Binding-site contacts:
Ligand atom CG2 contacts residue HIS142 of chain 1.A at 4.1 Å.
Ligand atom N contacts residue LYS1 of chain 1.C at 2.6 Å (salt-bridge).
Ligand atom CG1 contacts residue LEU133 of chain 1.A at 4.1 Å (hydrophobic).
Ligand atom CG1 contacts residue ASN112 of chain 1.A at 3.8 Å.
Ligand atom CB contacts residue GLU143 of chain 1.A at 3.6 Å.
Ligand atom C contacts residue GLU143 of chain 1.A at 4.4 Å.
Ligand atom CB contacts residue VAL139 of chain 1.A at 4.3 Å (hydrophobic).
Ligand atom N contacts residue ASN112 of chain 1.A at 3.0 Å (h-bond).
Ligand atom O contacts residue ARG203 of chain 1.A at 3.0 Å (salt-bridge).
Ligand atom C contacts residue ASN112 of chain 1.A at 4.1 Å.
Ligand atom CB contacts residue ASN112 of chain 1.A at 4.4 Å.
Ligand atom CA contacts residue HIS142 of chain 1.A at 4.1 Å.
Ligand atom CG2 contacts residue GLU143 of chain 1.A at 4.3 Å.
Ligand atom CB contacts residue ALA113 of chain 1.A at 4.3 Å (hydrophobic).
Ligand atom CA contacts residue LYS1 of chain 1.C at 2.4 Å.
Ligand atom CA contacts residue ALA113 of chain 1.A at 4.0 Å (hydrophobic).
Ligand atom CA contacts residue GLU143 of chain 1.A at 3.0 Å.
Ligand atom CG2 contacts residue VAL139 of chain 1.A at 4.3 Å (hydrophobic).
Ligand atom O contacts residue HIS142 of chain 1.A at 4.4 Å.
Ligand atom CB contacts residue LYS1 of chain 1.C at 3.4 Å.
Ligand atom O contacts residue HIS231 of chain 1.A at 3.5 Å.
Ligand atom O contacts residue LYS1 of chain 1.C at 2.2 Å (salt-bridge).
Ligand atom C contacts residue LYS1 of chain 1.C at 1.3 Å.
Ligand atom N contacts residue GLU143 of chain 1.A at 2.9 Å (salt-bridge).
Ligand atom CA contacts residue ASN112 of chain 1.A at 3.9 Å.
Ligand atom CG2 contacts residue LYS1 of chain 1.C at 4.3 Å.
Ligand atom N contacts residue ALA113 of chain 1.A at 2.8 Å (h-bond).
Ligand atom CG1 contacts residue LEU202 of chain 1.A at 4.1 Å (hydrophobic).
Ligand atom C contacts residue HIS231 of chain 1.A at 3.8 Å.
Ligand atom CG1 contacts residue LYS1 of chain 1.C at 3.3 Å.
Ligand atom C contacts residue ARG203 of chain 1.A at 4.1 Å.
Ligand atom CG2 contacts residue ARG203 of chain 1.A at 3.8 Å.

The protein below binds the small molecule below.
Small molecule (SMILES): CC(C)[C@H](N)C(=O)O

Sequence of chain 1.A:
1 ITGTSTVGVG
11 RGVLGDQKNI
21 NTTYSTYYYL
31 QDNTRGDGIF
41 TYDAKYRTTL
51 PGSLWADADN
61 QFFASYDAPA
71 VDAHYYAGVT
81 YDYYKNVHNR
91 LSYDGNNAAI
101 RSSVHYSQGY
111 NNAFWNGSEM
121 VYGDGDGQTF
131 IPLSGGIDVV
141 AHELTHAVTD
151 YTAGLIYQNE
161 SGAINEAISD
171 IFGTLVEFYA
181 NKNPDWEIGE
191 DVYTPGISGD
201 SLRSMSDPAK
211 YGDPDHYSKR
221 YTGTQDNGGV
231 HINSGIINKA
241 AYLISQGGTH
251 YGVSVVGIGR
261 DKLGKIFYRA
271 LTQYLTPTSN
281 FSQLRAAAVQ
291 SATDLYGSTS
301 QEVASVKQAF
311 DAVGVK